This protein binds this small molecule.
Small molecule (SMILES): CC(=O)N[C@H]1[C@H](O[C@H]2[C@H](O)[C@@H](NC(C)=O)CO[C@@H]2CO)O[C@H](CO)[C@@H](O[C@@H]2O[C@H](CO)[C@@H](O)[C@H](O)[C@@H]2O)[C@@H]1O

Binding-site contacts:
Ligand atom O6 contacts residue GLN181 of chain 1.C at 4.0 Å.
Ligand atom N2 contacts residue PEG1 of chain 1.AB at 3.8 Å.
Ligand atom O5 contacts residue ASN178 of chain 1.C at 2.5 Å (h-bond).
Ligand atom C3 contacts residue ASN178 of chain 1.C at 3.7 Å.
Ligand atom C4 contacts residue ASN178 of chain 1.C at 4.3 Å.
Ligand atom C4 contacts residue PEG1 of chain 1.AB at 4.2 Å.
Ligand atom C8 contacts residue ASN178 of chain 1.C at 4.1 Å.
Ligand atom O7 contacts residue GLN181 of chain 1.C at 3.7 Å.
Ligand atom O5 contacts residue PEG1 of chain 1.AB at 3.5 Å (h-bond).
Ligand atom O6 contacts residue PEG1 of chain 1.AB at 2.7 Å (h-bond).
Ligand atom C7 contacts residue ASN178 of chain 1.C at 3.0 Å.
Ligand atom C6 contacts residue PEG1 of chain 1.AB at 3.5 Å.
Ligand atom C7 contacts residue SER180 of chain 1.C at 3.8 Å.
Ligand atom C5 contacts residue PEG1 of chain 1.AB at 3.9 Å.
Ligand atom C5 contacts residue GLN181 of chain 1.C at 3.8 Å.
Ligand atom O5 contacts residue GLN181 of chain 1.C at 3.8 Å.
Ligand atom C1 contacts residue GLN181 of chain 1.C at 3.8 Å.
Ligand atom C1 contacts residue ASN178 of chain 1.C at 1.4 Å.
Ligand atom O3 contacts residue PEG1 of chain 1.AB at 3.6 Å.
Ligand atom C6 contacts residue GLN181 of chain 1.C at 4.3 Å.
Ligand atom C2 contacts residue SER180 of chain 1.C at 3.7 Å.
Ligand atom C8 contacts residue SER180 of chain 1.C at 3.8 Å.
Ligand atom C1 contacts residue SER180 of chain 1.C at 3.6 Å.
Ligand atom C8 contacts residue TYR179 of chain 1.C at 3.7 Å (hydrophobic).
Ligand atom N2 contacts residue ASN178 of chain 1.C at 2.7 Å (h-bond).
Ligand atom O7 contacts residue ASN178 of chain 1.C at 2.9 Å (h-bond).
Ligand atom N2 contacts residue SER180 of chain 1.C at 3.0 Å (h-bond).
Ligand atom C7 contacts residue PEG1 of chain 1.AB at 4.1 Å.
Ligand atom C3 contacts residue PEG1 of chain 1.AB at 4.3 Å.
Ligand atom C2 contacts residue ASN178 of chain 1.C at 2.4 Å.
Ligand atom C3 contacts residue SER180 of chain 1.C at 4.0 Å.
Ligand atom C8 contacts residue PEG1 of chain 1.AB at 3.6 Å.
Ligand atom C5 contacts residue ASN178 of chain 1.C at 3.7 Å.

Sequence of chain 1.C:
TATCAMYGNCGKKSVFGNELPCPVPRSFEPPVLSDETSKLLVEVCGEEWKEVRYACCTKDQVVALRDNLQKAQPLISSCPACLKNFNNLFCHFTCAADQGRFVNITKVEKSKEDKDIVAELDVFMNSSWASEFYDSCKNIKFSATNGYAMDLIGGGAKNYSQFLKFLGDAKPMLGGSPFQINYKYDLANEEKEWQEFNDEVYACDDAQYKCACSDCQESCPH